Sequence of chain 1.A:
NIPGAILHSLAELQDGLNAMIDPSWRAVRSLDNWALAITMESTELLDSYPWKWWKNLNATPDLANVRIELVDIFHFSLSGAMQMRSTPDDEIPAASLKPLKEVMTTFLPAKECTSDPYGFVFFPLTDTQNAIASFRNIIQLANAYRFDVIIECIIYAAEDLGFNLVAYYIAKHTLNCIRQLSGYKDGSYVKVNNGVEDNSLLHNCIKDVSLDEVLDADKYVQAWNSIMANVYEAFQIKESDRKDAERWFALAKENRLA

Binding-site contacts:
Ligand atom O2A contacts residue TYR191 of chain 2.A at 2.8 Å (h-bond).
Ligand atom C5 contacts residue TRP61 of chain 1.A at 3.4 Å (hydrophobic).
Ligand atom O2A contacts residue LYS59 of chain 1.A at 2.9 Å (salt-bridge).
Ligand atom O1B contacts residue ASN206 of chain 2.A at 3.1 Å (h-bond).
Ligand atom PA contacts residue LYS59 of chain 1.A at 3.6 Å.
Ligand atom O3' contacts residue ASN183 of chain 2.A at 3.0 Å (h-bond).
Ligand atom O4 contacts residue TRP60 of chain 1.A at 2.9 Å (h-bond).
Ligand atom N3 contacts residue ASN25 of chain 2.A at 3.0 Å (h-bond).
Ligand atom C2' contacts residue HIS82 of chain 2.A at 3.4 Å.
Ligand atom O5' contacts residue ARG186 of chain 2.A at 3.0 Å (salt-bridge).
Ligand atom O2B contacts residue GLU48 of chain 2.A at 3.2 Å (salt-bridge).
Ligand atom C6 contacts residue TRP61 of chain 1.A at 3.4 Å (hydrophobic).
Ligand atom O2B contacts residue MG1 of chain 2.D at 2.2 Å.
Ligand atom O2B contacts residue MG1 of chain 2.C at 2.3 Å.
Ligand atom O2 contacts residue LEU24 of chain 2.A at 3.4 Å.
Ligand atom PB contacts residue MG1 of chain 2.C at 3.4 Å.
Ligand atom O1A contacts residue GLU48 of chain 2.A at 3.1 Å (salt-bridge).
Ligand atom O1A contacts residue MG1 of chain 2.C at 2.0 Å.
Ligand atom O2B contacts residue GLU51 of chain 2.A at 2.9 Å (salt-bridge).
Ligand atom O3' contacts residue ASP79 of chain 2.A at 2.7 Å (salt-bridge).
Ligand atom O4 contacts residue ILE28 of chain 2.A at 3.5 Å.
Ligand atom C4 contacts residue ILE28 of chain 2.A at 3.4 Å (hydrophobic).
Ligand atom C6 contacts residue PHE83 of chain 2.A at 3.5 Å (hydrophobic).
Ligand atom O2 contacts residue HIS82 of chain 2.A at 3.5 Å.
Ligand atom O3B contacts residue LYS179 of chain 2.A at 2.5 Å (salt-bridge).
Ligand atom O3B contacts residue ASP79 of chain 2.A at 3.3 Å (salt-bridge).
Ligand atom O1A contacts residue LYS59 of chain 1.A at 3.2 Å (salt-bridge).
Ligand atom O2A contacts residue TRP61 of chain 1.A at 3.0 Å (h-bond).
Ligand atom C5 contacts residue ILE28 of chain 2.A at 3.5 Å (hydrophobic).
Ligand atom O2 contacts residue GLN21 of chain 2.A at 3.0 Å (h-bond).
Ligand atom N3A contacts residue ARG186 of chain 2.A at 3.2 Å (salt-bridge).
Ligand atom O1B contacts residue LYS198 of chain 2.A at 3.0 Å (salt-bridge).
Ligand atom N3A contacts residue MG1 of chain 2.C at 3.5 Å.
Ligand atom N3A contacts residue TYR191 of chain 2.A at 3.4 Å (h-bond).
Ligand atom C4' contacts residue ASN183 of chain 2.A at 3.3 Å.
Ligand atom PB contacts residue MG1 of chain 2.D at 3.3 Å.
Ligand atom PA contacts residue MG1 of chain 2.C at 3.2 Å.
Ligand atom O3B contacts residue ARG186 of chain 2.A at 2.9 Å (salt-bridge).
Ligand atom O5' contacts residue TRP61 of chain 1.A at 3.4 Å (h-bond).
Ligand atom O2B contacts residue ASP79 of chain 2.A at 3.2 Å (salt-bridge).

Sequence of chain 2.A:
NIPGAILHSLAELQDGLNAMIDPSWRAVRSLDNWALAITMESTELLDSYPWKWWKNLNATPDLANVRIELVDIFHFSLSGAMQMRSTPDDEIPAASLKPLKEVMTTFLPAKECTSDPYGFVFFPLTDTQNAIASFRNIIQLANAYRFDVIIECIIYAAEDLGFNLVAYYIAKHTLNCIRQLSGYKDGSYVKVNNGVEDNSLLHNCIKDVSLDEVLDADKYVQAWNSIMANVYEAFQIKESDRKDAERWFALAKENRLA

A small-molecule ligand and the protein it binds are described below.
Small molecule (SMILES): O=c1ccn([C@H]2C[C@H](O)[C@@H](CO[P](=O)(O)NP(=O)(O)O)O2)c(=O)[nH]1